Sequence of chain 1.I:
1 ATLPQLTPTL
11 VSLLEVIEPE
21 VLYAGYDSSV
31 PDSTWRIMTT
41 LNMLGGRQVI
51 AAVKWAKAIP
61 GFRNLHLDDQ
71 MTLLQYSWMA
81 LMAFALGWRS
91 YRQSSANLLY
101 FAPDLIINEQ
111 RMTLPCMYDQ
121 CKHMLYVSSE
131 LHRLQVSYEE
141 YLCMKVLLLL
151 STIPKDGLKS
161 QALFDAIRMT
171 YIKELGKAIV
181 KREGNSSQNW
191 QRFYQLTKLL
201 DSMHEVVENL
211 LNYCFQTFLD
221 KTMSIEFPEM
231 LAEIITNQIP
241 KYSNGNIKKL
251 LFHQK

Binding-site contacts:
Ligand atom O1 contacts residue PHE101 of chain 1.I at 3.5 Å.
Ligand atom O1 contacts residue ARG89 of chain 1.I at 2.8 Å (salt-bridge).
Ligand atom O3 contacts residue GLN120 of chain 1.I at 2.8 Å (h-bond).
Ligand atom C12 contacts residue ASN42 of chain 1.I at 3.1 Å.
Ligand atom O4 contacts residue THR217 of chain 1.I at 3.3 Å (h-bond).
Ligand atom C11 contacts residue ASN42 of chain 1.I at 3.4 Å.
Ligand atom C1 contacts residue GLY45 of chain 1.I at 3.9 Å.
Ligand atom O5 contacts residue THR217 of chain 1.I at 2.5 Å (h-bond).
Ligand atom C4 contacts residue LEU86 of chain 1.I at 3.9 Å (hydrophobic).
Ligand atom C16 contacts residue LEU210 of chain 1.I at 4.0 Å (hydrophobic).
Ligand atom O2 contacts residue ASN42 of chain 1.I at 2.7 Å (h-bond).
Ligand atom C4 contacts residue MET82 of chain 1.I at 3.8 Å (hydrophobic).
Ligand atom C21 contacts residue ASN42 of chain 1.I at 3.9 Å.
Ligand atom C20 contacts residue GLN120 of chain 1.I at 3.4 Å.
Ligand atom O5 contacts residue PHE227 of chain 1.I at 3.7 Å.
Ligand atom C2 contacts residue GLN48 of chain 1.I at 3.3 Å.
Ligand atom C20 contacts residue THR217 of chain 1.I at 3.9 Å.
Ligand atom C15 contacts residue MET124 of chain 1.I at 4.0 Å (hydrophobic).
Ligand atom C6 contacts residue MET82 of chain 1.I at 4.0 Å (hydrophobic).
Ligand atom C16 contacts residue GLN120 of chain 1.I at 3.5 Å.
Ligand atom C3 contacts residue GLN48 of chain 1.I at 3.4 Å.
Ligand atom O2 contacts residue LEU41 of chain 1.I at 3.9 Å.
Ligand atom C13 contacts residue ASN42 of chain 1.I at 3.9 Å.
Ligand atom O5 contacts residue ASN42 of chain 1.I at 3.8 Å.
Ligand atom C7 contacts residue MET79 of chain 1.I at 3.8 Å (hydrophobic).
Ligand atom O1 contacts residue GLN48 of chain 1.I at 3.4 Å (h-bond).
Ligand atom O4 contacts residue TYR213 of chain 1.I at 3.1 Å (h-bond).
Ligand atom O5 contacts residue ILE225 of chain 1.I at 3.3 Å.
Ligand atom C1 contacts residue LEU41 of chain 1.I at 3.4 Å (hydrophobic).
Ligand atom C3 contacts residue PHE101 of chain 1.I at 3.6 Å (hydrophobic).
Ligand atom C5 contacts residue MET82 of chain 1.I at 4.0 Å (hydrophobic).
Ligand atom O4 contacts residue GLN120 of chain 1.I at 3.6 Å.
Ligand atom C4 contacts residue PHE101 of chain 1.I at 3.8 Å (hydrophobic).
Ligand atom C21 contacts residue MET38 of chain 1.I at 4.0 Å (hydrophobic).
Ligand atom C21 contacts residue THR217 of chain 1.I at 3.7 Å.
Ligand atom C17 contacts residue GLN120 of chain 1.I at 3.4 Å.
Ligand atom C11 contacts residue LEU41 of chain 1.I at 3.9 Å (hydrophobic).
Ligand atom C18 contacts residue ASN42 of chain 1.I at 3.5 Å.
Ligand atom O4 contacts residue CYS214 of chain 1.I at 3.2 Å (h-bond).
Ligand atom C19 contacts residue MET82 of chain 1.I at 3.6 Å (hydrophobic).

The small molecule below binds the protein below.
Small molecule (SMILES): C[C@]12CCC(=O)C=C1CC[C@@H]1[C@@H]2[C@@H](O)C[C@@]2(C)[C@H]1CC[C@]2(O)C(=O)CO